Sequence of chain 1.A:
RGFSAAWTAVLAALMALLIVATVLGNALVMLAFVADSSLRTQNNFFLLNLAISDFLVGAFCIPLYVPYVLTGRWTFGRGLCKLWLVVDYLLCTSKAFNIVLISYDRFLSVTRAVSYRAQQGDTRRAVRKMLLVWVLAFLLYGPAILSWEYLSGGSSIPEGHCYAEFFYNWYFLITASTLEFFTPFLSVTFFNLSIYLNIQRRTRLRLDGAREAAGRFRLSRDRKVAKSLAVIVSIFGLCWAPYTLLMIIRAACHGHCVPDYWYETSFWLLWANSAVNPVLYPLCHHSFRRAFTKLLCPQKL

This small molecule binds to this protein.
Small molecule (SMILES): CC(C)CCC[C@@H](C)[C@H]1CC[C@H]2[C@@H]3CC=C4C[C@@H](O)CC[C@]4(C)[C@H]3CC[C@]12C

Binding-site contacts:
Ligand atom C21 contacts residue LEU14 of chain 1.A at 3.8 Å (hydrophobic).
Ligand atom C26 contacts residue LEU14 of chain 1.A at 4.2 Å (hydrophobic).
Ligand atom C21 contacts residue TRP373 of chain 1.A at 4.1 Å (hydrophobic).
Ligand atom O1 contacts residue TYR366 of chain 1.A at 3.6 Å.
Ligand atom C21 contacts residue MET15 of chain 1.A at 3.9 Å (hydrophobic).
Ligand atom C19 contacts residue LEU11 of chain 1.A at 4.2 Å (hydrophobic).
Ligand atom C3 contacts residue GLU369 of chain 1.A at 3.7 Å.
Ligand atom C27 contacts residue LEU14 of chain 1.A at 4.5 Å (hydrophobic).
Ligand atom C1 contacts residue TRP373 of chain 1.A at 3.6 Å (hydrophobic).
Ligand atom C7 contacts residue THR370 of chain 1.A at 4.0 Å.
Ligand atom C6 contacts residue THR370 of chain 1.A at 3.6 Å.
Ligand atom C14 contacts residue TRP373 of chain 1.A at 4.2 Å (hydrophobic).
Ligand atom C4 contacts residue THR370 of chain 1.A at 3.8 Å.
Ligand atom C17 contacts residue TRP373 of chain 1.A at 4.4 Å (hydrophobic).
Ligand atom C11 contacts residue TRP373 of chain 1.A at 3.8 Å (hydrophobic).
Ligand atom C9 contacts residue TRP373 of chain 1.A at 3.6 Å (hydrophobic).
Ligand atom C19 contacts residue PHE3 of chain 1.A at 4.0 Å (hydrophobic).
Ligand atom C12 contacts residue TRP373 of chain 1.A at 3.6 Å (hydrophobic).
Ligand atom C5 contacts residue THR370 of chain 1.A at 4.1 Å.
Ligand atom C13 contacts residue TRP373 of chain 1.A at 4.5 Å (hydrophobic).
Ligand atom C27 contacts residue LEU18 of chain 1.A at 4.0 Å (hydrophobic).
Ligand atom C22 contacts residue LEU14 of chain 1.A at 4.5 Å (hydrophobic).
Ligand atom C1 contacts residue VAL69 of chain 1.A at 4.4 Å (hydrophobic).
Ligand atom C3 contacts residue TYR366 of chain 1.A at 4.4 Å (hydrophobic).
Ligand atom C23 contacts residue LEU18 of chain 1.A at 4.0 Å (hydrophobic).
Ligand atom C20 contacts residue LEU14 of chain 1.A at 4.1 Å (hydrophobic).
Ligand atom C10 contacts residue TRP373 of chain 1.A at 4.3 Å (hydrophobic).
Ligand atom C2 contacts residue VAL69 of chain 1.A at 4.2 Å (hydrophobic).
Ligand atom C4 contacts residue TYR366 of chain 1.A at 4.5 Å (hydrophobic).
Ligand atom C21 contacts residue LEU18 of chain 1.A at 4.0 Å (hydrophobic).
Ligand atom O1 contacts residue GLU369 of chain 1.A at 3.0 Å (salt-bridge).
Ligand atom C23 contacts residue LEU14 of chain 1.A at 3.5 Å (hydrophobic).
Ligand atom C24 contacts residue LEU18 of chain 1.A at 4.2 Å (hydrophobic).
Ligand atom C2 contacts residue GLU369 of chain 1.A at 4.4 Å.
Ligand atom C3 contacts residue THR370 of chain 1.A at 4.0 Å.
Ligand atom C18 contacts residue LEU14 of chain 1.A at 4.3 Å (hydrophobic).
Ligand atom C27 contacts residue LEU17 of chain 1.A at 4.2 Å (hydrophobic).
Ligand atom C24 contacts residue LEU14 of chain 1.A at 4.4 Å (hydrophobic).
Ligand atom C25 contacts residue LEU14 of chain 1.A at 4.0 Å (hydrophobic).
Ligand atom C18 contacts residue LEU11 of chain 1.A at 3.8 Å (hydrophobic).